Binding-site contacts:
Ligand atom C2 contacts residue ASN211 of chain 1.A at 3.9 Å.
Ligand atom C7 contacts residue ASN240 of chain 1.A at 3.1 Å.
Ligand atom C7 contacts residue ASN211 of chain 1.A at 4.3 Å.
Ligand atom C3 contacts residue ASN240 of chain 1.A at 3.8 Å.
Ligand atom C7 contacts residue LYS239 of chain 1.A at 4.3 Å.
Ligand atom C4 contacts residue ASN240 of chain 1.A at 4.2 Å.
Ligand atom N2 contacts residue ASN240 of chain 1.A at 2.9 Å (h-bond).
Ligand atom O5 contacts residue ASN211 of chain 1.A at 3.7 Å.
Ligand atom O5 contacts residue ASN240 of chain 1.A at 2.3 Å (h-bond).
Ligand atom O6 contacts residue ASN211 of chain 1.A at 3.6 Å.
Ligand atom O7 contacts residue ASN211 of chain 1.A at 3.3 Å (h-bond).
Ligand atom C8 contacts residue GLU269 of chain 1.A at 4.0 Å.
Ligand atom C8 contacts residue LYS239 of chain 1.A at 4.1 Å.
Ligand atom C7 contacts residue GLU269 of chain 1.A at 4.4 Å.
Ligand atom C2 contacts residue ASN240 of chain 1.A at 2.4 Å.
Ligand atom C8 contacts residue ASN240 of chain 1.A at 4.3 Å.
Ligand atom C1 contacts residue ASN211 of chain 1.A at 3.7 Å.
Ligand atom C5 contacts residue ASN240 of chain 1.A at 3.6 Å.
Ligand atom O7 contacts residue LYS239 of chain 1.A at 3.7 Å.
Ligand atom O7 contacts residue GLU269 of chain 1.A at 4.4 Å.
Ligand atom O7 contacts residue ASN240 of chain 1.A at 3.0 Å (h-bond).
Ligand atom C1 contacts residue ASN240 of chain 1.A at 1.4 Å.

This small molecule binds to this protein.
Small molecule (SMILES): CC(=O)N[C@@H]1[C@@H](O)[C@H](O)[C@@H](CO)O[C@H]1O

Sequence of chain 1.A:
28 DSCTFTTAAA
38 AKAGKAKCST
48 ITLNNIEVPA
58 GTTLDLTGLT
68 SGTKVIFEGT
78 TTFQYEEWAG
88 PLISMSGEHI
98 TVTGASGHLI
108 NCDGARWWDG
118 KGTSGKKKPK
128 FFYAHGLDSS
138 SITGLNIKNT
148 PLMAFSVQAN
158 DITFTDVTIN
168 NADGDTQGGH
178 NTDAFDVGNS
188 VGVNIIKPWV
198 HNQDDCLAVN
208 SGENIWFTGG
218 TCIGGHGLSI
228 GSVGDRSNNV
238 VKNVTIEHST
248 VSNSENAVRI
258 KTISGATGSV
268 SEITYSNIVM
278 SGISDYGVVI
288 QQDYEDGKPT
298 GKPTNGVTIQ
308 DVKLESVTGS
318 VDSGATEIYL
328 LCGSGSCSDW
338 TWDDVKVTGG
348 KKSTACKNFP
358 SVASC